Sequence of chain 1.A:
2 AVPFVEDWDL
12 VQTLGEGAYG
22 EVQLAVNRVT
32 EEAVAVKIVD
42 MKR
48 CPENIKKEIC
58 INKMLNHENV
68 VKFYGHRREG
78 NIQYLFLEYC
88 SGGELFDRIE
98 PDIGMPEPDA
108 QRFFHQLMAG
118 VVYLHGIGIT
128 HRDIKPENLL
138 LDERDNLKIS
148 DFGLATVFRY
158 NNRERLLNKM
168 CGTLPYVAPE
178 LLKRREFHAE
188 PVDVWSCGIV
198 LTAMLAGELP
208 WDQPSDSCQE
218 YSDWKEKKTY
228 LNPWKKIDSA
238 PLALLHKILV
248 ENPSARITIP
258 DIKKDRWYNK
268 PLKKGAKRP

Binding-site contacts:
Ligand atom C6 contacts residue LEU137 of chain 1.A at 3.8 Å (hydrophobic).
Ligand atom C15 contacts residue CYS87 of chain 1.A at 4.0 Å (hydrophobic).
Ligand atom C8 contacts residue VAL23 of chain 1.A at 3.9 Å (hydrophobic).
Ligand atom N1 contacts residue CYS87 of chain 1.A at 3.1 Å (h-bond).
Ligand atom N3 contacts residue ALA36 of chain 1.A at 3.9 Å.
Ligand atom C12 contacts residue LEU15 of chain 1.A at 3.7 Å (hydrophobic).
Ligand atom C16 contacts residue CYS87 of chain 1.A at 3.1 Å (hydrophobic).
Ligand atom N3 contacts residue LEU137 of chain 1.A at 3.7 Å.
Ligand atom C22 contacts residue LEU15 of chain 1.A at 3.5 Å (hydrophobic).
Ligand atom C13 contacts residue GLY90 of chain 1.A at 4.0 Å.
Ligand atom C11 contacts residue GLY90 of chain 1.A at 4.0 Å.
Ligand atom N1 contacts residue TYR86 of chain 1.A at 3.8 Å.
Ligand atom C22 contacts residue VAL23 of chain 1.A at 3.2 Å (hydrophobic).
Ligand atom N1 contacts residue LEU137 of chain 1.A at 3.9 Å.
Ligand atom C21 contacts residue GLU17 of chain 1.A at 3.2 Å.
Ligand atom O24 contacts residue LEU84 of chain 1.A at 3.5 Å.
Ligand atom O24 contacts residue VAL68 of chain 1.A at 3.9 Å.
Ligand atom O24 contacts residue SER147 of chain 1.A at 3.9 Å.
Ligand atom C14 contacts residue GLY90 of chain 1.A at 3.8 Å.
Ligand atom C2 contacts residue GLU85 of chain 1.A at 3.1 Å.
Ligand atom N9 contacts residue VAL23 of chain 1.A at 3.8 Å.
Ligand atom C20 contacts residue GLU91 of chain 1.A at 3.9 Å.
Ligand atom C16 contacts residue GLY90 of chain 1.A at 3.7 Å.
Ligand atom C5 contacts residue LEU137 of chain 1.A at 3.7 Å (hydrophobic).
Ligand atom C10 contacts residue CYS87 of chain 1.A at 3.7 Å (hydrophobic).
Ligand atom C21 contacts residue GLY16 of chain 1.A at 3.9 Å.
Ligand atom C15 contacts residue GLY90 of chain 1.A at 3.6 Å.
Ligand atom N1 contacts residue GLU85 of chain 1.A at 3.5 Å (salt-bridge).
Ligand atom C17 contacts residue VAL23 of chain 1.A at 3.3 Å (hydrophobic).
Ligand atom C2 contacts residue ALA36 of chain 1.A at 3.6 Å (hydrophobic).
Ligand atom C4 contacts residue LEU137 of chain 1.A at 3.6 Å (hydrophobic).
Ligand atom C15 contacts residue SER88 of chain 1.A at 3.8 Å.
Ligand atom C17 contacts residue LEU15 of chain 1.A at 3.7 Å (hydrophobic).
Ligand atom N90 contacts residue CYS87 of chain 1.A at 2.8 Å (h-bond).
Ligand atom C2 contacts residue LEU137 of chain 1.A at 3.8 Å (hydrophobic).
Ligand atom C6 contacts residue CYS87 of chain 1.A at 3.8 Å (hydrophobic).
Ligand atom N1 contacts residue ALA36 of chain 1.A at 3.8 Å.
Ligand atom C22 contacts residue GLY16 of chain 1.A at 3.4 Å.
Ligand atom C11 contacts residue CYS87 of chain 1.A at 3.8 Å (hydrophobic).
Ligand atom C13 contacts residue LEU15 of chain 1.A at 3.7 Å (hydrophobic).

A protein and the small-molecule ligand that binds it are described below.
Small molecule (SMILES): OC[C@H](O)CNc1ncnc2[nH]c(-c3ccccc3)c(-c3ccccc3)c12